Sequence of chain 1.A:
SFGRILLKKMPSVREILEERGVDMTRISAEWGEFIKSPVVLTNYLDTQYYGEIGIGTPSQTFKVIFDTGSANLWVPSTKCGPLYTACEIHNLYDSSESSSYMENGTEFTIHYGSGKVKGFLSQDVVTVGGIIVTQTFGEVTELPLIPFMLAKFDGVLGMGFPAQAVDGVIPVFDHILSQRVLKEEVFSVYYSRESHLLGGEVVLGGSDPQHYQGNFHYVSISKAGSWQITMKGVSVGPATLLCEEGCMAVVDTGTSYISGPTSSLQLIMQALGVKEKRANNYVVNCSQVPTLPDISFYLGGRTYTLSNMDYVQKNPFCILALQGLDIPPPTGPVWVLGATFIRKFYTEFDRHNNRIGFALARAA

This small molecule binds to this protein.
Small molecule (SMILES): CC(=O)N[C@@H]1[C@@H](O)[C@H](O)[C@@H](CO)O[C@H]1O

Binding-site contacts:
Ligand atom C4 contacts residue ASN118 of chain 1.A at 4.2 Å.
Ligand atom C6 contacts residue VAL183 of chain 1.A at 4.4 Å (hydrophobic).
Ligand atom O5 contacts residue LEU135 of chain 1.A at 4.2 Å.
Ligand atom C8 contacts residue ASN118 of chain 1.A at 4.0 Å.
Ligand atom N2 contacts residue ASN118 of chain 1.A at 3.0 Å (h-bond).
Ligand atom C6 contacts residue ASP181 of chain 1.A at 3.8 Å.
Ligand atom C1 contacts residue THR120 of chain 1.A at 4.1 Å.
Ligand atom C2 contacts residue ASN118 of chain 1.A at 2.5 Å.
Ligand atom C5 contacts residue ASN118 of chain 1.A at 3.7 Å.
Ligand atom C3 contacts residue ASN118 of chain 1.A at 3.8 Å.
Ligand atom O7 contacts residue GLU117 of chain 1.A at 4.3 Å.
Ligand atom O6 contacts residue VAL183 of chain 1.A at 3.4 Å.
Ligand atom O6 contacts residue ASP181 of chain 1.A at 2.7 Å (salt-bridge).
Ligand atom C1 contacts residue ASN118 of chain 1.A at 1.4 Å.
Ligand atom O6 contacts residue GLY182 of chain 1.A at 4.3 Å.
Ligand atom O7 contacts residue ASN118 of chain 1.A at 3.3 Å (h-bond).
Ligand atom O6 contacts residue LEU135 of chain 1.A at 3.7 Å.
Ligand atom O5 contacts residue ASN118 of chain 1.A at 2.3 Å (h-bond).
Ligand atom C7 contacts residue ASN118 of chain 1.A at 3.3 Å.